Binding-site contacts:
Ligand atom C2 contacts residue ASN118 of chain 53.C at 2.4 Å.
Ligand atom C7 contacts residue ASN118 of chain 53.C at 3.6 Å.
Ligand atom C5 contacts residue THR89 of chain 53.C at 4.1 Å.
Ligand atom C1 contacts residue ASN118 of chain 53.C at 1.4 Å.
Ligand atom O6 contacts residue ASN118 of chain 53.C at 4.1 Å.
Ligand atom C5 contacts residue ASN118 of chain 53.C at 3.7 Å.
Ligand atom C6 contacts residue PHE119 of chain 53.C at 4.1 Å (hydrophobic).
Ligand atom C3 contacts residue ASN118 of chain 53.C at 3.8 Å.
Ligand atom O6 contacts residue THR120 of chain 53.C at 3.1 Å (h-bond).
Ligand atom C4 contacts residue ASN118 of chain 53.C at 4.2 Å.
Ligand atom O5 contacts residue THR120 of chain 53.C at 3.4 Å (h-bond).
Ligand atom O5 contacts residue ASN118 of chain 53.C at 2.4 Å (h-bond).
Ligand atom C1 contacts residue THR89 of chain 53.C at 3.9 Å.
Ligand atom C2 contacts residue SER66 of chain 53.C at 4.4 Å.
Ligand atom C5 contacts residue THR120 of chain 53.C at 4.0 Å.
Ligand atom O5 contacts residue THR89 of chain 53.C at 3.8 Å.
Ligand atom N2 contacts residue ASN118 of chain 53.C at 2.9 Å (h-bond).
Ligand atom O6 contacts residue THR89 of chain 53.C at 3.5 Å.
Ligand atom C6 contacts residue THR89 of chain 53.C at 4.2 Å.
Ligand atom O7 contacts residue TYR90 of chain 53.C at 3.7 Å.
Ligand atom C7 contacts residue TYR90 of chain 53.C at 3.8 Å (hydrophobic).
Ligand atom O5 contacts residue PHE119 of chain 53.C at 4.2 Å.
Ligand atom N2 contacts residue TYR90 of chain 53.C at 4.5 Å.
Ligand atom C8 contacts residue ASN118 of chain 53.C at 3.9 Å.
Ligand atom C1 contacts residue SER66 of chain 53.C at 4.2 Å.
Ligand atom C8 contacts residue TYR90 of chain 53.C at 3.9 Å (hydrophobic).
Ligand atom O6 contacts residue PHE119 of chain 53.C at 2.8 Å (h-bond).
Ligand atom C6 contacts residue THR120 of chain 53.C at 3.4 Å.
Ligand atom O7 contacts residue ASN118 of chain 53.C at 4.5 Å.

This small molecule binds to this protein.
Small molecule (SMILES): CC(=O)N[C@@H]1[C@@H](O)[C@H](O)[C@@H](CO)O[C@H]1O

Sequence of chain 53.C:
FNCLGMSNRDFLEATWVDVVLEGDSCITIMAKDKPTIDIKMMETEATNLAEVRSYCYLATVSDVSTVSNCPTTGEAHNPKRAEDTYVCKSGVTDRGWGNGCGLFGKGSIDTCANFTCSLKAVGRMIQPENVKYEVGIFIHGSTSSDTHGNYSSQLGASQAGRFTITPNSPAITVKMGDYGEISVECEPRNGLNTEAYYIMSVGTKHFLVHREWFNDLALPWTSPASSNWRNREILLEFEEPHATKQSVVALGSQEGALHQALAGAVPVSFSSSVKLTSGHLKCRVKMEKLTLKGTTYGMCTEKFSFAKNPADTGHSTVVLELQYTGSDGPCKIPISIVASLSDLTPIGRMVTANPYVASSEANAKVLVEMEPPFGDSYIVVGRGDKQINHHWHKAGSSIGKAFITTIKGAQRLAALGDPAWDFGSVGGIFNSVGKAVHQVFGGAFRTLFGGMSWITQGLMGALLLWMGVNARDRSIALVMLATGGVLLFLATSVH